This protein binds this small molecule.
Small molecule (SMILES): CC(=O)N[C@H]1[C@H](O[C@H]2[C@H](O)[C@@H](NC(C)=O)CO[C@@H]2CO)O[C@H](CO)[C@@H](O)[C@@H]1O

Sequence of chain 1.QA:
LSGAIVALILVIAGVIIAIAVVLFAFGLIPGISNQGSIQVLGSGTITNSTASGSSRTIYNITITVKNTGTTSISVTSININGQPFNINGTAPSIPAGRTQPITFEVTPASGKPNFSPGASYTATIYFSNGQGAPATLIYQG

Binding-site contacts:
Ligand atom O7 contacts residue TYR139 of chain 1.QA at 3.2 Å (h-bond).
Ligand atom C1 contacts residue THR50 of chain 1.QA at 3.7 Å.
Ligand atom C8 contacts residue SER55 of chain 1.QA at 4.2 Å.
Ligand atom N2 contacts residue ASN48 of chain 1.QA at 2.9 Å (h-bond).
Ligand atom C3 contacts residue THR50 of chain 1.QA at 4.5 Å.
Ligand atom C5 contacts residue ASN48 of chain 1.QA at 3.6 Å.
Ligand atom N2 contacts residue TYR59 of chain 1.QA at 4.2 Å.
Ligand atom C8 contacts residue ASN48 of chain 1.QA at 4.4 Å.
Ligand atom O7 contacts residue ASN48 of chain 1.QA at 3.3 Å (h-bond).
Ligand atom O6 contacts residue THR50 of chain 1.QA at 2.8 Å (h-bond).
Ligand atom C8 contacts residue ARG56 of chain 1.QA at 3.7 Å.
Ligand atom C3 contacts residue ASN48 of chain 1.QA at 3.8 Å.
Ligand atom C4 contacts residue ASN48 of chain 1.QA at 4.3 Å.
Ligand atom C7 contacts residue ASN48 of chain 1.QA at 3.2 Å.
Ligand atom C8 contacts residue THR50 of chain 1.QA at 4.4 Å.
Ligand atom C7 contacts residue THR57 of chain 1.QA at 3.9 Å.
Ligand atom N2 contacts residue THR57 of chain 1.QA at 4.4 Å.
Ligand atom C3 contacts residue THR57 of chain 1.QA at 4.3 Å.
Ligand atom C7 contacts residue SER54 of chain 1.QA at 4.3 Å.
Ligand atom C6 contacts residue THR50 of chain 1.QA at 3.7 Å.
Ligand atom O6 contacts residue ALA51 of chain 1.QA at 4.2 Å.
Ligand atom O5 contacts residue THR50 of chain 1.QA at 4.0 Å.
Ligand atom C5 contacts residue THR50 of chain 1.QA at 3.8 Å.
Ligand atom C8 contacts residue TYR59 of chain 1.QA at 3.2 Å (hydrophobic).
Ligand atom C7 contacts residue TYR59 of chain 1.QA at 4.2 Å (hydrophobic).
Ligand atom O7 contacts residue THR57 of chain 1.QA at 3.1 Å.
Ligand atom C7 contacts residue TYR139 of chain 1.QA at 3.7 Å (hydrophobic).
Ligand atom C8 contacts residue PRO113 of chain 1.QA at 4.3 Å (hydrophobic).
Ligand atom O5 contacts residue ASN48 of chain 1.QA at 2.4 Å (h-bond).
Ligand atom C1 contacts residue ASN48 of chain 1.QA at 1.4 Å.
Ligand atom C8 contacts residue SER54 of chain 1.QA at 3.1 Å.
Ligand atom C8 contacts residue THR57 of chain 1.QA at 4.0 Å.
Ligand atom C8 contacts residue TYR139 of chain 1.QA at 3.7 Å (hydrophobic).
Ligand atom O6 contacts residue SER52 of chain 1.QA at 4.4 Å.
Ligand atom C2 contacts residue ASN48 of chain 1.QA at 2.5 Å.